Sequence of chain 1.B:
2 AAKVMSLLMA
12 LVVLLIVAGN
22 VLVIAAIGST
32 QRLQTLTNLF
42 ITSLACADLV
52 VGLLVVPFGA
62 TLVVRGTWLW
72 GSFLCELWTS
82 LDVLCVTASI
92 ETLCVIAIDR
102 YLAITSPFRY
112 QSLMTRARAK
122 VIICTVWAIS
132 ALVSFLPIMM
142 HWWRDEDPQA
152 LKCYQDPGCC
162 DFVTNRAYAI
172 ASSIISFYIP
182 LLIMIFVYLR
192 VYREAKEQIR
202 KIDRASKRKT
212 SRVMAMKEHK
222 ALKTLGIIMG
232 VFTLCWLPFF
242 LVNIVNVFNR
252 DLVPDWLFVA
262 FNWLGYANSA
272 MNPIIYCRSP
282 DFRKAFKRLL

A small-molecule ligand and the protein it binds are described below.
Small molecule (SMILES): CCCCCCCCCC(=O)N(CCO)C[C@@H](O)[C@@H](O)[C@@H](O)[C@@H](O)CO

Binding-site contacts:
Ligand atom C9 contacts residue ILE180 of chain 1.B at 4.4 Å (hydrophobic).
Ligand atom C36 contacts residue ILE171 of chain 1.B at 3.7 Å (hydrophobic).
Ligand atom O49 contacts residue ILE171 of chain 1.B at 3.3 Å.
Ligand atom O63 contacts residue ILE175 of chain 1.B at 3.5 Å.
Ligand atom O63 contacts residue ILE171 of chain 1.B at 3.8 Å.
Ligand atom C21 contacts residue ILE175 of chain 1.B at 4.5 Å (hydrophobic).
Ligand atom C24 contacts residue ILE175 of chain 1.B at 4.4 Å (hydrophobic).
Ligand atom C0 contacts residue ILE180 of chain 1.B at 4.1 Å (hydrophobic).
Ligand atom O34 contacts residue ALA172 of chain 1.B at 4.5 Å.
Ligand atom O49 contacts residue ARG167 of chain 1.B at 4.4 Å.
Ligand atom O53 contacts residue ARG167 of chain 1.B at 3.8 Å.
Ligand atom O51 contacts residue ALA168 of chain 1.B at 4.1 Å.
Ligand atom O49 contacts residue ALA168 of chain 1.B at 4.1 Å.
Ligand atom C41 contacts residue ALA168 of chain 1.B at 4.0 Å (hydrophobic).
Ligand atom C1 contacts residue ILE180 of chain 1.B at 4.3 Å (hydrophobic).
Ligand atom C60 contacts residue ILE171 of chain 1.B at 3.9 Å (hydrophobic).
Ligand atom C60 contacts residue ILE175 of chain 1.B at 3.2 Å (hydrophobic).